This protein binds this small molecule.
Small molecule (SMILES): CC(=O)Nc1sccc1C(=O)O

Sequence of chain 1.B:
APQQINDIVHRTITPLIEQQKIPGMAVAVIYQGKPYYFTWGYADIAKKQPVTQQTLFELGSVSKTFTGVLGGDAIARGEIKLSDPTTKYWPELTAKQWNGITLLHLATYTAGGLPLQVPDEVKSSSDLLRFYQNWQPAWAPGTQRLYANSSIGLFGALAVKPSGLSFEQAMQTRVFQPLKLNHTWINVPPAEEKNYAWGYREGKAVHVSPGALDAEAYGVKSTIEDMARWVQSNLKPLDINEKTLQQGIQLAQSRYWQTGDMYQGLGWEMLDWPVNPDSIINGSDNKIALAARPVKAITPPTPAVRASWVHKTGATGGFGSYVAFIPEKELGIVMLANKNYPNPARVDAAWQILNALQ

Binding-site contacts:
Ligand atom S6 contacts residue ARG11 of chain 1.B at 3.9 Å.
Ligand atom O9 contacts residue ARG11 of chain 1.B at 3.5 Å (salt-bridge).
Ligand atom C12 contacts residue ARG11 of chain 1.B at 3.4 Å.
Ligand atom C4 contacts residue ARG11 of chain 1.B at 3.7 Å.
Ligand atom C5 contacts residue ARG11 of chain 1.B at 3.6 Å.
Ligand atom S6 contacts residue HIS10 of chain 1.B at 3.0 Å.
Ligand atom C13 contacts residue ARG11 of chain 1.B at 3.7 Å.
Ligand atom C7 contacts residue ARG11 of chain 1.B at 3.9 Å.
Ligand atom C2 contacts residue ARG11 of chain 1.B at 3.8 Å.
Ligand atom N1 contacts residue ARG11 of chain 1.B at 3.7 Å.
Ligand atom C3 contacts residue ARG11 of chain 1.B at 3.9 Å.
Ligand atom O14 contacts residue ARG11 of chain 1.B at 4.4 Å.
Ligand atom O14 contacts residue ASP7 of chain 1.B at 4.3 Å.
Ligand atom C5 contacts residue HIS10 of chain 1.B at 3.2 Å.
Ligand atom C4 contacts residue HIS10 of chain 1.B at 4.1 Å.